Binding-site contacts:
Ligand atom C2 contacts residue ASN203 of chain 1.B at 3.3 Å.
Ligand atom PA contacts residue CYS11 of chain 1.B at 2.8 Å.
Ligand atom N3 contacts residue ASN203 of chain 1.B at 3.2 Å (h-bond).
Ligand atom O2' contacts residue ASP176 of chain 1.B at 2.6 Å.
Ligand atom N1 contacts residue ASN225 of chain 1.B at 1.8 Å (h-bond).
Ligand atom O2B contacts residue GLN10 of chain 1.B at 1.9 Å (h-bond).
Ligand atom N3 contacts residue TYR221 of chain 1.B at 3.3 Å.
Ligand atom O2A contacts residue CYS11 of chain 1.B at 1.6 Å (h-bond).
Ligand atom O1B contacts residue MG1 of chain 1.F at 2.1 Å.
Ligand atom O3G contacts residue GLY141 of chain 1.B at 2.7 Å (h-bond).
Ligand atom O1G contacts residue MG1 of chain 1.F at 2.1 Å.
Ligand atom O2A contacts residue SER137 of chain 1.B at 3.1 Å (h-bond).
Ligand atom O6 contacts residue ASN225 of chain 1.B at 2.8 Å (h-bond).
Ligand atom O1A contacts residue GLN10 of chain 1.B at 1.7 Å (h-bond).
Ligand atom C2 contacts residue ASN225 of chain 1.B at 2.8 Å.
Ligand atom C3A contacts residue GLN10 of chain 1.B at 3.2 Å.
Ligand atom N1 contacts residue TYR221 of chain 1.B at 3.0 Å.
Ligand atom O2B contacts residue THR142 of chain 1.B at 2.6 Å (h-bond).
Ligand atom PA contacts residue GLN10 of chain 1.B at 3.0 Å.
Ligand atom O2G contacts residue THR142 of chain 1.B at 2.8 Å.
Ligand atom O3B contacts residue THR142 of chain 1.B at 2.7 Å (h-bond).
Ligand atom O2A contacts residue GLN10 of chain 1.B at 2.7 Å.
Ligand atom PB contacts residue GLY9 of chain 1.B at 3.2 Å.
Ligand atom O3G contacts residue THR142 of chain 1.B at 3.3 Å (h-bond).
Ligand atom PB contacts residue GLN10 of chain 1.B at 2.2 Å.
Ligand atom O2' contacts residue TYR221 of chain 1.B at 3.0 Å (h-bond).
Ligand atom O1B contacts residue GLN10 of chain 1.B at 1.4 Å.
Ligand atom PG contacts residue MG1 of chain 1.F at 3.0 Å.
Ligand atom PB contacts residue MG1 of chain 1.F at 3.3 Å.
Ligand atom C4' contacts residue SER137 of chain 1.B at 3.2 Å.
Ligand atom O4' contacts residue SER137 of chain 1.B at 3.0 Å (h-bond).
Ligand atom O4' contacts residue CYS11 of chain 1.B at 3.1 Å.
Ligand atom N2 contacts residue ASN225 of chain 1.B at 3.0 Å (h-bond).
Ligand atom C6 contacts residue ASN225 of chain 1.B at 2.7 Å.
Ligand atom O2G contacts residue ALA96 of chain 1.B at 2.9 Å.
Ligand atom O2B contacts residue GLY9 of chain 1.B at 2.3 Å.
Ligand atom O1A contacts residue CYS11 of chain 1.B at 2.9 Å (h-bond).
Ligand atom C6 contacts residue TYR221 of chain 1.B at 3.2 Å (hydrophobic).
Ligand atom N2 contacts residue ASN203 of chain 1.B at 2.8 Å (h-bond).
Ligand atom O1G contacts residue GLU68 of chain 1.B at 2.8 Å (salt-bridge).

Sequence of chain 1.B:
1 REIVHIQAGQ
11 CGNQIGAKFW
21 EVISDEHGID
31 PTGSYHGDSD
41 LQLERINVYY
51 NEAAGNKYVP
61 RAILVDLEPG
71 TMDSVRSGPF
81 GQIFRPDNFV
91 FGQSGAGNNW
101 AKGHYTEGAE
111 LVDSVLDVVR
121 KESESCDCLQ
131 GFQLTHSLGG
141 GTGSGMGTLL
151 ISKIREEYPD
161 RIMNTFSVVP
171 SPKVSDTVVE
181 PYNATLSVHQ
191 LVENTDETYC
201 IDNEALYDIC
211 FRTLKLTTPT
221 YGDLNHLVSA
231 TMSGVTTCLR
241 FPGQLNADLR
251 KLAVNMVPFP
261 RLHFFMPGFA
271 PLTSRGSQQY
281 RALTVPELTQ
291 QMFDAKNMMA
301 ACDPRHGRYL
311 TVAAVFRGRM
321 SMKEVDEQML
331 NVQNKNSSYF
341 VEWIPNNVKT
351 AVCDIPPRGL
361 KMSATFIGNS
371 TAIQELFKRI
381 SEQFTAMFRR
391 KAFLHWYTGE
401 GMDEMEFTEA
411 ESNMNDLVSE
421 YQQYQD

A small-molecule ligand and the protein it binds are described below.
Small molecule (SMILES): Nc1nc2c(ncn2[C@@H]2O[C@H](CO[P](=O)(O)C[P](=O)(O)OP(=O)(O)O)[C@@H](O)[C@H]2O)c(=O)[nH]1